Binding-site contacts:
Ligand atom O7 contacts residue GLN135 of chain 2.A at 3.9 Å.
Ligand atom C2 contacts residue ASN157 of chain 2.A at 2.3 Å.
Ligand atom C3 contacts residue ASN157 of chain 2.A at 3.6 Å.
Ligand atom C8 contacts residue GLN135 of chain 2.A at 3.6 Å.
Ligand atom C5 contacts residue ASN157 of chain 2.A at 3.6 Å.
Ligand atom C8 contacts residue LYS168 of chain 2.A at 4.4 Å.
Ligand atom C8 contacts residue ASN157 of chain 2.A at 4.4 Å.
Ligand atom N2 contacts residue ASN157 of chain 2.A at 2.8 Å (h-bond).
Ligand atom C7 contacts residue PHE156 of chain 2.A at 4.4 Å (hydrophobic).
Ligand atom C8 contacts residue PHE156 of chain 2.A at 3.6 Å (hydrophobic).
Ligand atom C7 contacts residue GLN135 of chain 2.A at 4.1 Å.
Ligand atom C4 contacts residue ASN157 of chain 2.A at 4.1 Å.
Ligand atom O5 contacts residue ASN157 of chain 2.A at 2.4 Å (h-bond).
Ligand atom O7 contacts residue ASN157 of chain 2.A at 3.9 Å.
Ligand atom C7 contacts residue ASN157 of chain 2.A at 3.6 Å.
Ligand atom C8 contacts residue SER155 of chain 2.A at 3.4 Å.
Ligand atom C1 contacts residue ASN157 of chain 2.A at 1.4 Å.

The protein below binds the small molecule below.
Small molecule (SMILES): CC(=O)N[C@@H]1[C@@H](O)[C@H](O)[C@@H](CO)O[C@H]1O

Sequence of chain 2.A:
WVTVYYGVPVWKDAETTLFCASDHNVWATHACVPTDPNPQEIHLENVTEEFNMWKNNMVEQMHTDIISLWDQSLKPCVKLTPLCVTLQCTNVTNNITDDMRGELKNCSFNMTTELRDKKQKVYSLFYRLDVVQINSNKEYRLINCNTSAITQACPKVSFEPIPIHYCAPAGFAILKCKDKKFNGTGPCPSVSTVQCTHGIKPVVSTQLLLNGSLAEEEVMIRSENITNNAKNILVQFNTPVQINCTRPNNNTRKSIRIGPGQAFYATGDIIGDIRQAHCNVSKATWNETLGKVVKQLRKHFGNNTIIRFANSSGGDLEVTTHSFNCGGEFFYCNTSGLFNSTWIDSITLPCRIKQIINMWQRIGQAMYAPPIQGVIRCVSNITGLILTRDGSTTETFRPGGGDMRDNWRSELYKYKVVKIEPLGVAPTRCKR